This protein binds this small molecule.
Small molecule (SMILES): COc1cc(Cc2cnc(N)nc2N)cc(/C=C/C(=O)N2N=Cc3ccccc3[C@@H]2C(C)C)c1OC

Sequence of chain 1.D:
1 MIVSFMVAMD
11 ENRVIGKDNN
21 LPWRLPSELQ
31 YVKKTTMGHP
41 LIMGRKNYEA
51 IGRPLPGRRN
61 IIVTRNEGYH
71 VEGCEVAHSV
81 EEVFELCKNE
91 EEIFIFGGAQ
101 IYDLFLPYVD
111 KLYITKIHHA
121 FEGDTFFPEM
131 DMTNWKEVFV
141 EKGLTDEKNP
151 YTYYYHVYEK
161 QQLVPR

Binding-site contacts:
Ligand atom C28 contacts residue PRO56 of chain 1.D at 3.5 Å (hydrophobic).
Ligand atom C29 contacts residue ARG53 of chain 1.D at 3.7 Å.
Ligand atom N01 contacts residue TYR102 of chain 1.D at 3.4 Å (h-bond).
Ligand atom C29 contacts residue LEU55 of chain 1.D at 3.6 Å (hydrophobic).
Ligand atom N01 contacts residue MET6 of chain 1.D at 2.7 Å (h-bond).
Ligand atom N35 contacts residue VAL7 of chain 1.D at 3.3 Å (h-bond).
Ligand atom C09 contacts residue ASN19 of chain 1.D at 3.2 Å.
Ligand atom N36 contacts residue MET6 of chain 1.D at 3.5 Å (h-bond).
Ligand atom C03 contacts residue PHE96 of chain 1.D at 3.5 Å (hydrophobic).
Ligand atom N36 contacts residue VAL7 of chain 1.D at 3.3 Å.
Ligand atom N01 contacts residue PHE96 of chain 1.D at 2.8 Å (h-bond).
Ligand atom C09 contacts residue LEU21 of chain 1.D at 3.6 Å (hydrophobic).
Ligand atom C27 contacts residue LEU55 of chain 1.D at 3.5 Å (hydrophobic).
Ligand atom C02 contacts residue PHE96 of chain 1.D at 3.4 Å (hydrophobic).
Ligand atom N35 contacts residue ALA8 of chain 1.D at 3.4 Å.
Ligand atom N35 contacts residue VAL32 of chain 1.D at 3.5 Å.
Ligand atom C08 contacts residue GLN30 of chain 1.D at 3.7 Å.
Ligand atom O08 contacts residue LEU21 of chain 1.D at 3.3 Å.
Ligand atom C19 contacts residue VAL32 of chain 1.D at 3.8 Å (hydrophobic).
Ligand atom C08 contacts residue LYS33 of chain 1.D at 3.4 Å.
Ligand atom C07 contacts residue LEU21 of chain 1.D at 3.5 Å (hydrophobic).
Ligand atom C26 contacts residue LEU55 of chain 1.D at 3.6 Å (hydrophobic).
Ligand atom C34 contacts residue VAL7 of chain 1.D at 3.6 Å (hydrophobic).
Ligand atom C05 contacts residue PHE96 of chain 1.D at 3.7 Å (hydrophobic).
Ligand atom C24 contacts residue LEU55 of chain 1.D at 3.5 Å (hydrophobic).
Ligand atom C34 contacts residue GLU28 of chain 1.D at 3.6 Å.
Ligand atom C34 contacts residue ALA8 of chain 1.D at 3.5 Å (hydrophobic).
Ligand atom C27 contacts residue PRO56 of chain 1.D at 3.6 Å (hydrophobic).
Ligand atom N33 contacts residue GLU28 of chain 1.D at 3.2 Å (salt-bridge).
Ligand atom C27 contacts residue ARG58 of chain 1.D at 3.2 Å.
Ligand atom C26 contacts residue ARG58 of chain 1.D at 3.4 Å.
Ligand atom N35 contacts residue GLU28 of chain 1.D at 2.5 Å (salt-bridge).
Ligand atom C06 contacts residue LEU21 of chain 1.D at 3.6 Å (hydrophobic).
Ligand atom C04 contacts residue PHE96 of chain 1.D at 3.3 Å (hydrophobic).
Ligand atom N36 contacts residue ALA8 of chain 1.D at 3.5 Å (h-bond).
Ligand atom N33 contacts residue ALA8 of chain 1.D at 3.6 Å.
Ligand atom C34 contacts residue VAL32 of chain 1.D at 3.6 Å (hydrophobic).
Ligand atom C02 contacts residue MET6 of chain 1.D at 3.5 Å (hydrophobic).
Ligand atom C31 contacts residue PHE96 of chain 1.D at 3.5 Å (hydrophobic).
Ligand atom C08 contacts residue LEU29 of chain 1.D at 3.3 Å (hydrophobic).